The protein below binds the small molecule below.
Small molecule (SMILES): Nc1nc2c(ncn2[C@@H]2O[C@H](CO[P](=O)(O)O[P](=O)(O)CP(=O)(O)O)[C@@H](O)[C@H]2O)c(=O)[nH]1

Sequence of chain 1.B:
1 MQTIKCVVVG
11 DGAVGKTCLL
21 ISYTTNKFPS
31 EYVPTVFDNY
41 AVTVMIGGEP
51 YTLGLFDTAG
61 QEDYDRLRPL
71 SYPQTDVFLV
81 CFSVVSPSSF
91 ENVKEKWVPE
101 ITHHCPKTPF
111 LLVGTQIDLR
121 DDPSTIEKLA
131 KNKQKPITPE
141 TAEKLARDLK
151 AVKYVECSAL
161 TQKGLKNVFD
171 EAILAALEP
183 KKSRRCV

Binding-site contacts:
Ligand atom C5 contacts residue GLN116 of chain 1.B at 3.6 Å.
Ligand atom PA contacts residue GLY15 of chain 1.B at 3.5 Å.
Ligand atom O5' contacts residue GLY15 of chain 1.B at 3.5 Å.
Ligand atom O2B contacts residue THR17 of chain 1.B at 3.1 Å (h-bond).
Ligand atom N2 contacts residue ASP118 of chain 1.B at 3.1 Å (salt-bridge).
Ligand atom O1B contacts residue GLY15 of chain 1.B at 3.4 Å (h-bond).
Ligand atom O1A contacts residue LYS16 of chain 1.B at 3.5 Å (salt-bridge).
Ligand atom C2 contacts residue ASP118 of chain 1.B at 3.6 Å.
Ligand atom C6 contacts residue GLN116 of chain 1.B at 3.7 Å.
Ligand atom O3A contacts residue GLY15 of chain 1.B at 2.9 Å (h-bond).
Ligand atom N1 contacts residue LEU160 of chain 1.B at 3.7 Å.
Ligand atom O3A contacts residue LYS16 of chain 1.B at 3.5 Å (salt-bridge).
Ligand atom C8 contacts residue GLY15 of chain 1.B at 3.5 Å.
Ligand atom O6 contacts residue LEU160 of chain 1.B at 3.2 Å (h-bond).
Ligand atom O1A contacts residue GLY15 of chain 1.B at 3.0 Å.
Ligand atom O6 contacts residue ASP118 of chain 1.B at 3.4 Å (salt-bridge).
Ligand atom O1B contacts residue LYS16 of chain 1.B at 3.0 Å (salt-bridge).
Ligand atom O1A contacts residue CYS18 of chain 1.B at 2.9 Å (h-bond).
Ligand atom O2' contacts residue PHE28 of chain 1.B at 3.5 Å.
Ligand atom O4' contacts residue GLN116 of chain 1.B at 3.3 Å (h-bond).
Ligand atom C8 contacts residue CYS18 of chain 1.B at 3.6 Å (hydrophobic).
Ligand atom O3G contacts residue LYS16 of chain 1.B at 3.0 Å (salt-bridge).
Ligand atom O1B contacts residue ASP11 of chain 1.B at 3.6 Å (salt-bridge).
Ligand atom PG contacts residue MG1 of chain 1.F at 3.6 Å.
Ligand atom O6 contacts residue ALA159 of chain 1.B at 3.0 Å (h-bond).
Ligand atom N2 contacts residue LEU119 of chain 1.B at 3.3 Å.
Ligand atom O1A contacts residue THR17 of chain 1.B at 3.3 Å (h-bond).
Ligand atom C6 contacts residue ASP118 of chain 1.B at 3.5 Å.
Ligand atom O3G contacts residue GLY60 of chain 1.B at 3.2 Å (h-bond).
Ligand atom C3B contacts residue ALA13 of chain 1.B at 3.4 Å (hydrophobic).
Ligand atom C2' contacts residue CYS18 of chain 1.B at 3.7 Å (hydrophobic).
Ligand atom C4 contacts residue GLN116 of chain 1.B at 3.7 Å.
Ligand atom O3G contacts residue GLY12 of chain 1.B at 3.5 Å.
Ligand atom N9 contacts residue GLN116 of chain 1.B at 3.5 Å (h-bond).
Ligand atom O2B contacts residue MG1 of chain 1.F at 2.7 Å.
Ligand atom O1G contacts residue MG1 of chain 1.F at 2.4 Å.
Ligand atom PB contacts residue LYS16 of chain 1.B at 3.6 Å.
Ligand atom O3G contacts residue GLN61 of chain 1.B at 3.5 Å (h-bond).
Ligand atom O2G contacts residue GLN61 of chain 1.B at 2.9 Å (h-bond).
Ligand atom N1 contacts residue ASP118 of chain 1.B at 2.7 Å (salt-bridge).